Sequence of chain 1.B:
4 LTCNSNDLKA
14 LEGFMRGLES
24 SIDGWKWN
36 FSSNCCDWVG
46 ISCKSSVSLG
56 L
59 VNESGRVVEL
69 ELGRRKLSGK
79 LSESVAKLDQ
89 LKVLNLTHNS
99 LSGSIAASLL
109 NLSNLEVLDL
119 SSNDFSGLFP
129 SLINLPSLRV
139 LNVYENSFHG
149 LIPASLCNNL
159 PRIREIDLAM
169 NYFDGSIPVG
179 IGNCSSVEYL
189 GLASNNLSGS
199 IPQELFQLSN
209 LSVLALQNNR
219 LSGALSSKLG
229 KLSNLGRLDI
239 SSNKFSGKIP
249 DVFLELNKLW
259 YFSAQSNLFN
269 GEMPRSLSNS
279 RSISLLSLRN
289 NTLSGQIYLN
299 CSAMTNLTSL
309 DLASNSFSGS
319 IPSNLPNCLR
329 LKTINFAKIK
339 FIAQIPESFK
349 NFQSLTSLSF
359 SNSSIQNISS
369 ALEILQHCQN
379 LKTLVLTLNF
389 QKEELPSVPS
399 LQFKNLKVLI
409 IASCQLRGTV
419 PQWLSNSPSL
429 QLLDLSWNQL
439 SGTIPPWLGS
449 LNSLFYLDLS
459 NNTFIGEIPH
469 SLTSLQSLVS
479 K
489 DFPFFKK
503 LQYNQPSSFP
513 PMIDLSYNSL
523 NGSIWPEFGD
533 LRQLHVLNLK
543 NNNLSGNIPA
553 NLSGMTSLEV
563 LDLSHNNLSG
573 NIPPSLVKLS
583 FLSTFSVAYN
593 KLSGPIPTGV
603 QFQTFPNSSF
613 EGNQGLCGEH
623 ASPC

Sequence of chain 1.C:
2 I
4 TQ

Binding-site contacts:
Ligand atom C7 contacts residue ASN288 of chain 1.B at 3.2 Å.
Ligand atom C5 contacts residue ASN288 of chain 1.B at 3.7 Å.
Ligand atom O7 contacts residue ASN288 of chain 1.B at 3.2 Å (h-bond).
Ligand atom O6 contacts residue SER264 of chain 1.B at 3.0 Å (h-bond).
Ligand atom C6 contacts residue ASN265 of chain 1.B at 4.1 Å.
Ligand atom O6 contacts residue ASN241 of chain 1.B at 4.2 Å.
Ligand atom C6 contacts residue SER264 of chain 1.B at 4.4 Å.
Ligand atom N2 contacts residue ASN288 of chain 1.B at 2.8 Å (h-bond).
Ligand atom C8 contacts residue GLN5 of chain 1.C at 3.4 Å.
Ligand atom C6 contacts residue LEU266 of chain 1.B at 4.0 Å (hydrophobic).
Ligand atom C8 contacts residue ARG287 of chain 1.B at 4.0 Å.
Ligand atom O7 contacts residue ARG287 of chain 1.B at 3.3 Å (salt-bridge).
Ligand atom C3 contacts residue ASN288 of chain 1.B at 3.7 Å.
Ligand atom C2 contacts residue SER264 of chain 1.B at 3.8 Å.
Ligand atom C4 contacts residue ASN288 of chain 1.B at 4.1 Å.
Ligand atom O6 contacts residue LEU266 of chain 1.B at 4.1 Å.
Ligand atom C8 contacts residue ASN288 of chain 1.B at 4.5 Å.
Ligand atom C1 contacts residue SER264 of chain 1.B at 3.8 Å.
Ligand atom O5 contacts residue SER264 of chain 1.B at 3.8 Å.
Ligand atom O6 contacts residue ASN265 of chain 1.B at 3.7 Å.
Ligand atom C1 contacts residue ASN288 of chain 1.B at 1.4 Å.
Ligand atom C7 contacts residue SER264 of chain 1.B at 4.3 Å.
Ligand atom O5 contacts residue ASN288 of chain 1.B at 2.4 Å (h-bond).
Ligand atom C2 contacts residue ASN288 of chain 1.B at 2.3 Å.
Ligand atom C7 contacts residue ARG287 of chain 1.B at 3.8 Å.
Ligand atom O7 contacts residue SER264 of chain 1.B at 3.4 Å (h-bond).

A protein and the small-molecule ligand that binds it are described below.
Small molecule (SMILES): CC(=O)N[C@@H]1[C@@H](O)[C@H](O)[C@@H](CO)O[C@H]1O